Sequence of chain 2.A:
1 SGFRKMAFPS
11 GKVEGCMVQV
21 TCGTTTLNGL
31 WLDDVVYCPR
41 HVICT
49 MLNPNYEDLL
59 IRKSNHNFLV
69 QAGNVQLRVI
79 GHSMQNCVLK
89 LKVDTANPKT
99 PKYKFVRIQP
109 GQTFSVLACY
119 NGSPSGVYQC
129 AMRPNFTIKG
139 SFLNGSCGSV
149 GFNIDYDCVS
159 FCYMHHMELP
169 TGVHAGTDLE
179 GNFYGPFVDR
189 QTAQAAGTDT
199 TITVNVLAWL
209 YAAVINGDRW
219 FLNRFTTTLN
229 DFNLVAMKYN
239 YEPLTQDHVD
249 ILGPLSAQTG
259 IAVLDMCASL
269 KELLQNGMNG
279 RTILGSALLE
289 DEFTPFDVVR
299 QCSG

Binding-site contacts:
Ligand atom C3 contacts residue GLU166 of chain 2.A at 3.6 Å.
Ligand atom CL1 contacts residue ASP187 of chain 2.A at 3.4 Å.
Ligand atom N2 contacts residue SER144 of chain 2.A at 3.6 Å (h-bond).
Ligand atom C6 contacts residue ASN142 of chain 2.A at 3.3 Å.
Ligand atom C25 contacts residue THR190 of chain 2.A at 3.4 Å.
Ligand atom C21 contacts residue MET165 of chain 2.A at 3.4 Å (hydrophobic).
Ligand atom C25 contacts residue GLN192 of chain 2.A at 3.1 Å.
Ligand atom CL1 contacts residue HIS41 of chain 2.A at 3.7 Å.
Ligand atom C3 contacts residue HIS163 of chain 2.A at 3.4 Å.
Ligand atom C4 contacts residue GLU166 of chain 2.A at 3.7 Å.
Ligand atom N3 contacts residue CYS145 of chain 2.A at 3.2 Å (h-bond).
Ligand atom C25 contacts residue ARG188 of chain 2.A at 3.8 Å.
Ligand atom C22 contacts residue MET165 of chain 2.A at 3.8 Å (hydrophobic).
Ligand atom C11 contacts residue GLY143 of chain 2.A at 3.6 Å.
Ligand atom N1 contacts residue CYS145 of chain 2.A at 3.7 Å.
Ligand atom N3 contacts residue SER144 of chain 2.A at 3.5 Å (h-bond).
Ligand atom C23 contacts residue GLU166 of chain 2.A at 3.3 Å.
Ligand atom C11 contacts residue CYS145 of chain 2.A at 3.6 Å (hydrophobic).
Ligand atom C5 contacts residue LEU141 of chain 2.A at 3.5 Å (hydrophobic).
Ligand atom C26 contacts residue GLN189 of chain 2.A at 3.6 Å.
Ligand atom C22 contacts residue GLN189 of chain 2.A at 3.4 Å.
Ligand atom C3 contacts residue CYS145 of chain 2.A at 3.8 Å (hydrophobic).
Ligand atom C4 contacts residue PHE140 of chain 2.A at 3.5 Å (hydrophobic).
Ligand atom N2 contacts residue HIS163 of chain 2.A at 2.9 Å (h-bond).
Ligand atom C4 contacts residue SER144 of chain 2.A at 3.7 Å.
Ligand atom N3 contacts residue GLY143 of chain 2.A at 3.1 Å.
Ligand atom C4 contacts residue LEU141 of chain 2.A at 3.6 Å (hydrophobic).
Ligand atom C13 contacts residue THR25 of chain 2.A at 3.6 Å.
Ligand atom C19 contacts residue MET49 of chain 2.A at 3.7 Å (hydrophobic).
Ligand atom O2 contacts residue GLN189 of chain 2.A at 3.4 Å (h-bond).
Ligand atom C7 contacts residue CYS145 of chain 2.A at 3.6 Å (hydrophobic).
Ligand atom C5 contacts residue ASN142 of chain 2.A at 3.6 Å.
Ligand atom C12 contacts residue THR26 of chain 2.A at 3.6 Å.
Ligand atom C23 contacts residue GLN189 of chain 2.A at 3.8 Å.
Ligand atom O3 contacts residue LEU167 of chain 2.A at 3.4 Å.
Ligand atom N2 contacts residue GLU166 of chain 2.A at 3.8 Å.
Ligand atom O1 contacts residue MET165 of chain 2.A at 3.1 Å.
Ligand atom C24 contacts residue GLU166 of chain 2.A at 3.6 Å.
Ligand atom O3 contacts residue GLU166 of chain 2.A at 3.8 Å.
Ligand atom O1 contacts residue GLU166 of chain 2.A at 2.8 Å (salt-bridge).

The protein below binds the small molecule below.
Small molecule (SMILES): COCCOc1cc(Cl)cc(-c2cc(-c3ccccc3C#N)cn(-c3cccnc3)c2=O)c1